Sequence of chain 1.A:
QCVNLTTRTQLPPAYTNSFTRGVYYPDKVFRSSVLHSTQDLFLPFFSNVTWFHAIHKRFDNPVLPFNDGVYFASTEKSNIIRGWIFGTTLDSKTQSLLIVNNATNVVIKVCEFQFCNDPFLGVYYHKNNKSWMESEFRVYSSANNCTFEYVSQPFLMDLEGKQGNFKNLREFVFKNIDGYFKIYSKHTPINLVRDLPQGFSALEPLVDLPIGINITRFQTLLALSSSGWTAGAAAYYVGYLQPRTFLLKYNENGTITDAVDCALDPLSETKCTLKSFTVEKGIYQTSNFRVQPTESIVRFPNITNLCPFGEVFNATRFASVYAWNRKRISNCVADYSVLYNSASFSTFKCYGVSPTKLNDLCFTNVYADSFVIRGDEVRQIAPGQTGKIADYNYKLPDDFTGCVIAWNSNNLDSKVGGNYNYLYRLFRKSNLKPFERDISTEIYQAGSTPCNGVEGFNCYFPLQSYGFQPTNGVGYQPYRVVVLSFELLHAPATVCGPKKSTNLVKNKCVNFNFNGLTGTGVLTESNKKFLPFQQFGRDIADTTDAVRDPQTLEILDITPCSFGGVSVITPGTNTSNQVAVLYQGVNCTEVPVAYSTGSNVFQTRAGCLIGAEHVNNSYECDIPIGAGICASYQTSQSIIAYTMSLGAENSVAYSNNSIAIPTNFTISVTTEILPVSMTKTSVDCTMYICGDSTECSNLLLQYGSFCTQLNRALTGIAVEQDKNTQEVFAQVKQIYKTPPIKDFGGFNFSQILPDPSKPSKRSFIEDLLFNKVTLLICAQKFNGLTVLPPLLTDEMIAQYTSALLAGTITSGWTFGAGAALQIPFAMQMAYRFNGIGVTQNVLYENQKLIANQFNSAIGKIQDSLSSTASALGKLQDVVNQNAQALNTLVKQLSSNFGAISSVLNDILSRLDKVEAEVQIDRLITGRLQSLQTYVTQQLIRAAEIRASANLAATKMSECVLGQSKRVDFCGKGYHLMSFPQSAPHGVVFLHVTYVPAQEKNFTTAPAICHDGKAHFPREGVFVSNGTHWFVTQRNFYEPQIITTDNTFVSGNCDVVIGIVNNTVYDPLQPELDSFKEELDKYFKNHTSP

This small molecule binds to this protein.
Small molecule (SMILES): CC(=O)N[C@H]1[C@H](O[C@H]2[C@H](O)[C@@H](NC(C)=O)CO[C@@H]2CO)O[C@H](CO)[C@@H](O)[C@@H]1O

Binding-site contacts:
Ligand atom O5 contacts residue THR124 of chain 1.A at 3.9 Å.
Ligand atom O6 contacts residue ASN125 of chain 1.A at 3.1 Å (h-bond).
Ligand atom C4 contacts residue ASN125 of chain 1.A at 3.5 Å.
Ligand atom O7 contacts residue VAL127 of chain 1.A at 3.3 Å.
Ligand atom O4 contacts residue ASN125 of chain 1.A at 4.5 Å.
Ligand atom C5 contacts residue ASN122 of chain 1.A at 3.7 Å.
Ligand atom C7 contacts residue ASN122 of chain 1.A at 3.5 Å.
Ligand atom C2 contacts residue ASN122 of chain 1.A at 2.6 Å.
Ligand atom O6 contacts residue THR124 of chain 1.A at 3.1 Å.
Ligand atom C2 contacts residue ASN125 of chain 1.A at 3.4 Å.
Ligand atom C3 contacts residue ASN125 of chain 1.A at 4.2 Å.
Ligand atom O7 contacts residue ASN122 of chain 1.A at 3.8 Å.
Ligand atom C1 contacts residue ASN125 of chain 1.A at 3.8 Å.
Ligand atom N2 contacts residue ASN122 of chain 1.A at 2.9 Å (h-bond).
Ligand atom C6 contacts residue ASN125 of chain 1.A at 4.0 Å.
Ligand atom C7 contacts residue VAL127 of chain 1.A at 3.9 Å (hydrophobic).
Ligand atom C5 contacts residue ASN125 of chain 1.A at 3.9 Å.
Ligand atom O5 contacts residue ASN125 of chain 1.A at 3.5 Å (h-bond).
Ligand atom C7 contacts residue ASN125 of chain 1.A at 3.9 Å.
Ligand atom N2 contacts residue ASN125 of chain 1.A at 4.1 Å.
Ligand atom C1 contacts residue ASN122 of chain 1.A at 1.4 Å.
Ligand atom C4 contacts residue ASN122 of chain 1.A at 4.3 Å.
Ligand atom C8 contacts residue PHE157 of chain 1.A at 3.8 Å (hydrophobic).
Ligand atom C6 contacts residue THR124 of chain 1.A at 3.6 Å.
Ligand atom C5 contacts residue THR124 of chain 1.A at 4.4 Å.
Ligand atom C3 contacts residue ASN122 of chain 1.A at 3.9 Å.
Ligand atom C8 contacts residue VAL127 of chain 1.A at 3.6 Å (hydrophobic).
Ligand atom O5 contacts residue ASN122 of chain 1.A at 2.4 Å (h-bond).
Ligand atom O7 contacts residue ASN125 of chain 1.A at 2.9 Å (h-bond).